A protein and the small-molecule ligand that binds it are described below.
Small molecule (SMILES): CC(=O)N[C@H]1[C@H](O[C@H]2[C@H](O)[C@@H](NC(C)=O)CO[C@@H]2CO)O[C@H](CO)[C@@H](O)[C@@H]1O

Binding-site contacts:
Ligand atom O6 contacts residue ARG215 of chain 1.C at 3.2 Å (salt-bridge).
Ligand atom C5 contacts residue ASN166 of chain 1.C at 3.6 Å.
Ligand atom C3 contacts residue ASN166 of chain 1.C at 3.8 Å.
Ligand atom O5 contacts residue ARG215 of chain 1.C at 3.2 Å (salt-bridge).
Ligand atom N2 contacts residue ASN166 of chain 1.C at 2.9 Å (h-bond).
Ligand atom C8 contacts residue ASN166 of chain 1.C at 4.3 Å.
Ligand atom C6 contacts residue ARG215 of chain 1.C at 3.5 Å.
Ligand atom C2 contacts residue ASN166 of chain 1.C at 2.5 Å.
Ligand atom C1 contacts residue ARG215 of chain 1.C at 4.2 Å.
Ligand atom O5 contacts residue ASN166 of chain 1.C at 2.3 Å (h-bond).
Ligand atom C4 contacts residue ASN166 of chain 1.C at 4.2 Å.
Ligand atom C8 contacts residue ARG215 of chain 1.C at 4.5 Å.
Ligand atom O7 contacts residue ASN166 of chain 1.C at 2.9 Å (h-bond).
Ligand atom C7 contacts residue ASN166 of chain 1.C at 3.1 Å.
Ligand atom C5 contacts residue ARG215 of chain 1.C at 3.9 Å.
Ligand atom C1 contacts residue ASN166 of chain 1.C at 1.4 Å.

Sequence of chain 1.C:
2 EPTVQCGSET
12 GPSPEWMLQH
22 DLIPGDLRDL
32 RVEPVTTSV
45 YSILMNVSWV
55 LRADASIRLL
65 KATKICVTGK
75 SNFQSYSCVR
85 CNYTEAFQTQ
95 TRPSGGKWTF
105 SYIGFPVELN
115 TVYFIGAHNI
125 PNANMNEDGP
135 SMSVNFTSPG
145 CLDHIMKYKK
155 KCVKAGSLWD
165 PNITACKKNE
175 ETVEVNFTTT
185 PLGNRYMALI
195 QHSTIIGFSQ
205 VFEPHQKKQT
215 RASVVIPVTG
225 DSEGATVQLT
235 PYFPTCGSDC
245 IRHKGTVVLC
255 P